This protein binds this small molecule.
Small molecule (SMILES): CC(=O)N[C@@H](CC(=O)O)C(=O)N[C@@H](CO)C(=O)N[C@@H](Cc1ccccc1)C(=O)N[C@@H](CC(=O)O)C(=O)N[C@H](C=O)CCC(N)=O

Sequence of chain 1.A:
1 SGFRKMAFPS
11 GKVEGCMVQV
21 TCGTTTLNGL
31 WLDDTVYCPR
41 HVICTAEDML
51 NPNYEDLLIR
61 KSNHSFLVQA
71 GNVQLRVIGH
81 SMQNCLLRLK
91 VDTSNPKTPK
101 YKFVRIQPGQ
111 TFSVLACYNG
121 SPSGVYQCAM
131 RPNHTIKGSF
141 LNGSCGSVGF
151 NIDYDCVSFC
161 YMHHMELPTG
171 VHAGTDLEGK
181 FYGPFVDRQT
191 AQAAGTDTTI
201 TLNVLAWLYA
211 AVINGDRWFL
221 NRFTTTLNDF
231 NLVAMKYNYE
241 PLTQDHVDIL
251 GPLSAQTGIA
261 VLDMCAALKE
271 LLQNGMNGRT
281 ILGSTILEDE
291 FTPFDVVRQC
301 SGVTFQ

Binding-site contacts:
Ligand atom OD1 contacts residue ALA191 of chain 1.A at 3.7 Å.
Ligand atom C contacts residue HIS164 of chain 1.A at 3.5 Å.
Ligand atom OD1 contacts residue THR190 of chain 1.A at 3.6 Å.
Ligand atom OE1 contacts residue PHE140 of chain 1.A at 3.6 Å.
Ligand atom N contacts residue HIS164 of chain 1.A at 3.6 Å (h-bond).
Ligand atom OD2 contacts residue GLN189 of chain 1.A at 3.5 Å (h-bond).
Ligand atom OD2 contacts residue ARG188 of chain 1.A at 3.7 Å.
Ligand atom CB contacts residue GLU166 of chain 1.A at 3.6 Å.
Ligand atom OD2 contacts residue MET49 of chain 1.A at 3.4 Å (h-bond).
Ligand atom OG contacts residue THR190 of chain 1.A at 3.2 Å (h-bond).
Ligand atom O contacts residue GLU166 of chain 1.A at 2.9 Å (salt-bridge).
Ligand atom OG contacts residue ARG188 of chain 1.A at 3.6 Å.
Ligand atom NE2 contacts residue GLU166 of chain 1.A at 3.6 Å (salt-bridge).
Ligand atom O contacts residue PRO168 of chain 1.A at 3.4 Å.
Ligand atom NE2 contacts residue LEU141 of chain 1.A at 3.2 Å (h-bond).
Ligand atom O contacts residue HIS41 of chain 1.A at 3.7 Å.
Ligand atom CA contacts residue HIS164 of chain 1.A at 3.5 Å.
Ligand atom OE1 contacts residue HIS163 of chain 1.A at 2.7 Å (h-bond).
Ligand atom N contacts residue GLU166 of chain 1.A at 3.0 Å (salt-bridge).
Ligand atom N contacts residue THR190 of chain 1.A at 3.5 Å (h-bond).
Ligand atom CB contacts residue CYS145 of chain 1.A at 3.0 Å (hydrophobic).
Ligand atom C contacts residue CYS145 of chain 1.A at 1.8 Å (hydrophobic).
Ligand atom OG contacts residue GLN192 of chain 1.A at 3.3 Å (h-bond).
Ligand atom O contacts residue CYS145 of chain 1.A at 2.3 Å (h-bond).
Ligand atom O contacts residue MET165 of chain 1.A at 3.4 Å.
Ligand atom NE2 contacts residue PHE140 of chain 1.A at 3.0 Å (h-bond).
Ligand atom CD contacts residue HIS163 of chain 1.A at 3.7 Å.
Ligand atom O contacts residue CYS145 of chain 1.A at 3.4 Å (h-bond).
Ligand atom CA contacts residue GLU166 of chain 1.A at 3.6 Å.
Ligand atom CB contacts residue GLN189 of chain 1.A at 3.7 Å.
Ligand atom N contacts residue CYS145 of chain 1.A at 2.9 Å (h-bond).
Ligand atom CD contacts residue GLU166 of chain 1.A at 3.7 Å.
Ligand atom O contacts residue GLN189 of chain 1.A at 3.2 Å.
Ligand atom O contacts residue HIS41 of chain 1.A at 3.0 Å (h-bond).
Ligand atom C contacts residue CYS145 of chain 1.A at 3.7 Å (hydrophobic).
Ligand atom OD1 contacts residue MET165 of chain 1.A at 3.2 Å.
Ligand atom CA contacts residue CYS145 of chain 1.A at 2.6 Å (hydrophobic).
Ligand atom CA contacts residue MET165 of chain 1.A at 3.7 Å (hydrophobic).
Ligand atom OE1 contacts residue GLU166 of chain 1.A at 3.4 Å.
Ligand atom O contacts residue PRO168 of chain 1.A at 3.7 Å.